Sequence of chain 1.A:
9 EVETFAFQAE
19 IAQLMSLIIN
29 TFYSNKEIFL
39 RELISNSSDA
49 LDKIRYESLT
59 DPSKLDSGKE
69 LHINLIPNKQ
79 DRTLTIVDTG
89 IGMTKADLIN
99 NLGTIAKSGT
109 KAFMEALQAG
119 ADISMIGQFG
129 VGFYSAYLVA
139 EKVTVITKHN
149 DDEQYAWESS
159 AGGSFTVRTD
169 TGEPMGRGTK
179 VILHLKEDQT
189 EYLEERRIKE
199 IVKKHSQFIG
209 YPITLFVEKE

This protein binds this small molecule.
Small molecule (SMILES): Cc1ccc(S(=O)(=O)c2cc(C)nc(N)n2)cc1

Binding-site contacts:
Ligand atom C15 contacts residue MET91 of chain 1.A at 3.7 Å (hydrophobic).
Ligand atom C14 contacts residue MET91 of chain 1.A at 4.1 Å (hydrophobic).
Ligand atom O9 contacts residue LEU100 of chain 1.A at 3.6 Å.
Ligand atom N16 contacts residue ASP86 of chain 1.A at 4.2 Å.
Ligand atom C13 contacts residue MET91 of chain 1.A at 3.7 Å (hydrophobic).
Ligand atom C6 contacts residue LEU100 of chain 1.A at 3.6 Å (hydrophobic).
Ligand atom C17 contacts residue ASN44 of chain 1.A at 4.0 Å.
Ligand atom N18 contacts residue THR177 of chain 1.A at 3.9 Å.
Ligand atom C14 contacts residue ALA48 of chain 1.A at 3.9 Å (hydrophobic).
Ligand atom N12 contacts residue ASN44 of chain 1.A at 3.7 Å.
Ligand atom C7 contacts residue MET91 of chain 1.A at 3.9 Å (hydrophobic).
Ligand atom N18 contacts residue SER45 of chain 1.A at 3.8 Å.
Ligand atom O10 contacts residue PHE131 of chain 1.A at 3.6 Å.
Ligand atom C2 contacts residue VAL143 of chain 1.A at 4.1 Å (hydrophobic).
Ligand atom C4 contacts residue VAL143 of chain 1.A at 4.2 Å (hydrophobic).
Ligand atom C5 contacts residue MET91 of chain 1.A at 3.6 Å (hydrophobic).
Ligand atom C2 contacts residue PHE131 of chain 1.A at 3.5 Å (hydrophobic).
Ligand atom C1 contacts residue MET91 of chain 1.A at 4.0 Å (hydrophobic).
Ligand atom N16 contacts residue ALA48 of chain 1.A at 3.5 Å.
Ligand atom C15 contacts residue THR177 of chain 1.A at 4.2 Å.
Ligand atom C3 contacts residue PHE131 of chain 1.A at 4.1 Å (hydrophobic).
Ligand atom C11 contacts residue MET91 of chain 1.A at 4.2 Å (hydrophobic).
Ligand atom C17 contacts residue ASP86 of chain 1.A at 4.0 Å.
Ligand atom N18 contacts residue ASP86 of chain 1.A at 2.9 Å (salt-bridge).
Ligand atom C2 contacts residue MET91 of chain 1.A at 4.1 Å (hydrophobic).
Ligand atom C6 contacts residue MET91 of chain 1.A at 3.5 Å (hydrophobic).
Ligand atom C14 contacts residue THR177 of chain 1.A at 4.1 Å.
Ligand atom C1 contacts residue PHE131 of chain 1.A at 3.4 Å (hydrophobic).
Ligand atom C15 contacts residue ILE89 of chain 1.A at 3.8 Å (hydrophobic).
Ligand atom C4 contacts residue PHE131 of chain 1.A at 4.1 Å (hydrophobic).
Ligand atom C4 contacts residue LEU96 of chain 1.A at 3.8 Å (hydrophobic).
Ligand atom C7 contacts residue PHE131 of chain 1.A at 4.3 Å (hydrophobic).
Ligand atom C15 contacts residue ALA48 of chain 1.A at 3.8 Å (hydrophobic).
Ligand atom C17 contacts residue THR177 of chain 1.A at 4.1 Å.
Ligand atom C4 contacts residue TRP155 of chain 1.A at 3.5 Å (hydrophobic).
Ligand atom C3 contacts residue MET91 of chain 1.A at 4.1 Å (hydrophobic).
Ligand atom N16 contacts residue THR177 of chain 1.A at 3.6 Å (h-bond).
Ligand atom C15 contacts residue GLY90 of chain 1.A at 3.4 Å.
Ligand atom N18 contacts residue ASN44 of chain 1.A at 3.9 Å.
Ligand atom O10 contacts residue ASN44 of chain 1.A at 2.8 Å (h-bond).